Binding-site contacts:
Ligand atom O31 contacts residue TYR134 of chain 1.A at 2.8 Å (h-bond).
Ligand atom O71 contacts residue SER198 of chain 1.A at 3.2 Å (h-bond).
Ligand atom C1 contacts residue TYR38 of chain 1.A at 4.0 Å (hydrophobic).
Ligand atom C15 contacts residue SER123 of chain 1.A at 3.9 Å.
Ligand atom C15 contacts residue ARG251 of chain 1.A at 3.6 Å.
Ligand atom C19 contacts residue GLY327 of chain 1.A at 4.0 Å.
Ligand atom C13 contacts residue PHE245 of chain 1.A at 3.9 Å (hydrophobic).
Ligand atom C11 contacts residue ILE31 of chain 1.A at 3.9 Å (hydrophobic).
Ligand atom C3 contacts residue TYR134 of chain 1.A at 3.6 Å (hydrophobic).
Ligand atom C7 contacts residue SER198 of chain 1.A at 3.5 Å.
Ligand atom C3 contacts residue ILE133 of chain 1.A at 4.0 Å (hydrophobic).
Ligand atom C18 contacts residue TYR134 of chain 1.A at 3.5 Å (hydrophobic).
Ligand atom C15 contacts residue TYR38 of chain 1.A at 4.0 Å (hydrophobic).
Ligand atom C1 contacts residue PHE34 of chain 1.A at 3.5 Å (hydrophobic).
Ligand atom C7 contacts residue SER123 of chain 1.A at 3.2 Å.
Ligand atom O71 contacts residue GLY122 of chain 1.A at 3.1 Å.
Ligand atom O72 contacts residue SER198 of chain 1.A at 3.2 Å (h-bond).
Ligand atom C13 contacts residue VAL246 of chain 1.A at 4.0 Å (hydrophobic).
Ligand atom C12 contacts residue PHE245 of chain 1.A at 3.7 Å (hydrophobic).
Ligand atom C17 contacts residue ARG251 of chain 1.A at 3.5 Å.
Ligand atom O72 contacts residue SER123 of chain 1.A at 3.3 Å (h-bond).
Ligand atom O71 contacts residue SER123 of chain 1.A at 2.7 Å (h-bond).
Ligand atom C17 contacts residue ASP250 of chain 1.A at 3.7 Å.
Ligand atom O91 contacts residue ILE31 of chain 1.A at 4.0 Å.
Ligand atom C18 contacts residue ASP197 of chain 1.A at 3.5 Å.
Ligand atom O92 contacts residue ILE31 of chain 1.A at 4.0 Å.
Ligand atom O91 contacts residue VAL326 of chain 1.A at 3.6 Å.
Ligand atom C9 contacts residue TYR38 of chain 1.A at 4.0 Å (hydrophobic).
Ligand atom C17 contacts residue TYR38 of chain 1.A at 4.0 Å (hydrophobic).
Ligand atom C17 contacts residue ARG42 of chain 1.A at 3.8 Å.
Ligand atom C18 contacts residue SER198 of chain 1.A at 4.0 Å.
Ligand atom C14 contacts residue VAL246 of chain 1.A at 3.6 Å (hydrophobic).
Ligand atom C2 contacts residue ILE133 of chain 1.A at 3.9 Å (hydrophobic).
Ligand atom C16 contacts residue ARG251 of chain 1.A at 3.5 Å.
Ligand atom O72 contacts residue ARG251 of chain 1.A at 4.0 Å.
Ligand atom O31 contacts residue ILE133 of chain 1.A at 3.7 Å.
Ligand atom O91 contacts residue GLY327 of chain 1.A at 2.9 Å (h-bond).
Ligand atom C17 contacts residue TYR254 of chain 1.A at 3.6 Å (hydrophobic).
Ligand atom C18 contacts residue TYR329 of chain 1.A at 3.4 Å (hydrophobic).
Ligand atom C2 contacts residue PHE34 of chain 1.A at 3.7 Å (hydrophobic).

Sequence of chain 1.A:
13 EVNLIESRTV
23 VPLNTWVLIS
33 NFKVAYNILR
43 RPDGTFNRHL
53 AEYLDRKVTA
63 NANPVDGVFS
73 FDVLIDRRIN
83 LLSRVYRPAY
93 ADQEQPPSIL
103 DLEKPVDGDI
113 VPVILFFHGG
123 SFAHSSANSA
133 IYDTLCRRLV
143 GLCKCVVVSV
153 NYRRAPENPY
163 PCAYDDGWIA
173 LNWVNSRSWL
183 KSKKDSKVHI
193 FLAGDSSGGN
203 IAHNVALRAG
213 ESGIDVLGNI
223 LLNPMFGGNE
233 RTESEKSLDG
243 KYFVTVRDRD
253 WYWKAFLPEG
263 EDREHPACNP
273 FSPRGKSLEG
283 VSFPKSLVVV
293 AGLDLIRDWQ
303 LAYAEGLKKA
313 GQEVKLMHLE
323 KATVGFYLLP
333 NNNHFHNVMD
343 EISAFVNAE

The small molecule below binds the protein below.
Small molecule (SMILES): C=C1C[C@]23C[C@H]1CC[C@H]2[C@@]12CC[C@H](O)[C@@](C)(C(=O)O1)[C@H]2[C@@H]3C(=O)O